A small-molecule ligand and the protein it binds are described below.
Small molecule (SMILES): CC1=C(/C=C/C(C)=C/C=C/C(C)=C/C=O)C(C)(C)CCC1

Binding-site contacts:
Ligand atom C1 contacts residue PHE119 of chain 1.A at 4.1 Å (hydrophobic).
Ligand atom C15 contacts residue ASN184 of chain 1.A at 3.9 Å.
Ligand atom C15 contacts residue TYR110 of chain 1.A at 3.9 Å (hydrophobic).
Ligand atom C14 contacts residue CYS185 of chain 1.A at 3.5 Å (hydrophobic).
Ligand atom C9 contacts residue PHE187 of chain 1.A at 4.2 Å (hydrophobic).
Ligand atom C11 contacts residue PHE187 of chain 1.A at 4.3 Å (hydrophobic).
Ligand atom C14 contacts residue LYS304 of chain 1.A at 2.4 Å.
Ligand atom C14 contacts residue ASN184 of chain 1.A at 4.3 Å.
Ligand atom C13 contacts residue ASN86 of chain 1.A at 4.3 Å.
Ligand atom C14 contacts residue ASN86 of chain 1.A at 3.8 Å.
Ligand atom C15 contacts residue VAL300 of chain 1.A at 4.0 Å (hydrophobic).
Ligand atom C1 contacts residue PHE208 of chain 1.A at 4.2 Å (hydrophobic).
Ligand atom C13 contacts residue SER186 of chain 1.A at 4.2 Å.
Ligand atom C3 contacts residue ALA277 of chain 1.A at 4.0 Å (hydrophobic).
Ligand atom C4 contacts residue TRP273 of chain 1.A at 3.7 Å (hydrophobic).
Ligand atom C19 contacts residue PHE119 of chain 1.A at 4.2 Å (hydrophobic).
Ligand atom C4 contacts residue ALA277 of chain 1.A at 4.2 Å (hydrophobic).
Ligand atom C20 contacts residue TRP273 of chain 1.A at 3.5 Å (hydrophobic).
Ligand atom C16 contacts residue MET203 of chain 1.A at 3.4 Å (hydrophobic).
Ligand atom C20 contacts residue LYS304 of chain 1.A at 4.1 Å.
Ligand atom C7 contacts residue PHE119 of chain 1.A at 4.0 Å (hydrophobic).
Ligand atom C16 contacts residue GLY207 of chain 1.A at 4.2 Å.
Ligand atom C3 contacts residue PHE208 of chain 1.A at 3.7 Å (hydrophobic).
Ligand atom C18 contacts residue TRP273 of chain 1.A at 2.6 Å (hydrophobic).
Ligand atom C19 contacts residue MET203 of chain 1.A at 4.2 Å (hydrophobic).
Ligand atom C19 contacts residue GLY115 of chain 1.A at 3.7 Å.
Ligand atom C17 contacts residue PHE204 of chain 1.A at 3.7 Å (hydrophobic).
Ligand atom C15 contacts residue LYS304 of chain 1.A at 1.3 Å.
Ligand atom C2 contacts residue PHE208 of chain 1.A at 3.2 Å (hydrophobic).
Ligand atom C12 contacts residue SER186 of chain 1.A at 3.9 Å.
Ligand atom C5 contacts residue TRP273 of chain 1.A at 3.9 Å (hydrophobic).
Ligand atom C10 contacts residue PHE187 of chain 1.A at 4.1 Å (hydrophobic).
Ligand atom C15 contacts residue ASN86 of chain 1.A at 3.7 Å.
Ligand atom C11 contacts residue GLY111 of chain 1.A at 4.3 Å.
Ligand atom C15 contacts residue CYS185 of chain 1.A at 4.0 Å (hydrophobic).
Ligand atom C20 contacts residue VAL300 of chain 1.A at 4.2 Å (hydrophobic).
Ligand atom C14 contacts residue TYR110 of chain 1.A at 3.7 Å (hydrophobic).
Ligand atom C16 contacts residue PHE208 of chain 1.A at 3.8 Å (hydrophobic).
Ligand atom C16 contacts residue PHE119 of chain 1.A at 2.9 Å (hydrophobic).
Ligand atom C13 contacts residue LYS304 of chain 1.A at 3.6 Å.

Sequence of chain 1.A:
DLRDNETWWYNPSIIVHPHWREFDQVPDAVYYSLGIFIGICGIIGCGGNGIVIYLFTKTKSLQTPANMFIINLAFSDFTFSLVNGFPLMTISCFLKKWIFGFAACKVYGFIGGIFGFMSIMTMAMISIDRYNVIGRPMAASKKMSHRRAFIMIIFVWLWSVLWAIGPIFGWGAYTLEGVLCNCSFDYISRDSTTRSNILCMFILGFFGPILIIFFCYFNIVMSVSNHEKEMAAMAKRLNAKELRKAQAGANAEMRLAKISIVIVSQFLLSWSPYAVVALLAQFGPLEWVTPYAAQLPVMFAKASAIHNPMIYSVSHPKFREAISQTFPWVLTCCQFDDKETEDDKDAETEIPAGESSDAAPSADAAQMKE